Sequence of chain 1.A:
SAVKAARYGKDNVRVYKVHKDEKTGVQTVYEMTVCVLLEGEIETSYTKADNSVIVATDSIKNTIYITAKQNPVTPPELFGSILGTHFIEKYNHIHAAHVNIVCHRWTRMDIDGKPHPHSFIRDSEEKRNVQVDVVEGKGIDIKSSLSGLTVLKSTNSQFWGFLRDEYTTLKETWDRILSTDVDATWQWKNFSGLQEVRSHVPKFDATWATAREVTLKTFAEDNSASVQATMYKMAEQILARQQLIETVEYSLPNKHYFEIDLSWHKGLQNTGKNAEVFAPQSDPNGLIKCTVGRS

This small molecule binds to this protein.
Small molecule (SMILES): O=c1[nH]c(=O)c2nn[nH]c2[nH]1

Binding-site contacts:
Ligand atom N8 contacts residue THR58 of chain 2.A at 3.1 Å (h-bond).
Ligand atom N3 contacts residue PHE160 of chain 1.A at 3.7 Å.
Ligand atom N9 contacts residue PHE160 of chain 1.A at 3.5 Å.
Ligand atom C6 contacts residue PHE160 of chain 1.A at 3.4 Å (hydrophobic).
Ligand atom N1 contacts residue PHE160 of chain 1.A at 3.5 Å.
Ligand atom C5 contacts residue THR58 of chain 2.A at 3.7 Å.
Ligand atom C2 contacts residue VAL228 of chain 1.A at 4.0 Å (hydrophobic).
Ligand atom O6 contacts residue ILE55 of chain 2.A at 3.4 Å.
Ligand atom N3 contacts residue ARG177 of chain 1.A at 3.2 Å (salt-bridge).
Ligand atom N8 contacts residue ALA57 of chain 2.A at 3.8 Å.
Ligand atom O2 contacts residue GLN229 of chain 1.A at 3.8 Å.
Ligand atom O6 contacts residue THR58 of chain 2.A at 3.9 Å.
Ligand atom C5 contacts residue PHE160 of chain 1.A at 3.3 Å (hydrophobic).
Ligand atom O2 contacts residue ARG177 of chain 1.A at 2.8 Å (salt-bridge).
Ligand atom N8 contacts residue ASP59 of chain 2.A at 3.7 Å.
Ligand atom N7 contacts residue PHE160 of chain 1.A at 3.6 Å.
Ligand atom N7 contacts residue ALA57 of chain 2.A at 3.5 Å.
Ligand atom O6 contacts residue PHE160 of chain 1.A at 3.8 Å.
Ligand atom C2 contacts residue PHE160 of chain 1.A at 3.7 Å (hydrophobic).
Ligand atom N8 contacts residue PHE160 of chain 1.A at 3.6 Å.
Ligand atom O2 contacts residue VAL228 of chain 1.A at 2.9 Å (h-bond).
Ligand atom O2 contacts residue ASN255 of chain 1.A at 3.9 Å.
Ligand atom C4 contacts residue THR58 of chain 2.A at 4.1 Å.
Ligand atom C4 contacts residue PHE160 of chain 1.A at 3.4 Å (hydrophobic).
Ligand atom C2 contacts residue ARG177 of chain 1.A at 3.5 Å.
Ligand atom N7 contacts residue THR58 of chain 2.A at 2.7 Å (h-bond).
Ligand atom O6 contacts residue TYR9 of chain 2.A at 4.1 Å.
Ligand atom C2 contacts residue ASN255 of chain 1.A at 3.8 Å.
Ligand atom O6 contacts residue GLN229 of chain 1.A at 3.0 Å (h-bond).
Ligand atom O2 contacts residue PHE160 of chain 1.A at 3.9 Å.
Ligand atom N9 contacts residue LEU171 of chain 1.A at 3.9 Å.
Ligand atom N9 contacts residue THR58 of chain 2.A at 3.7 Å.
Ligand atom N8 contacts residue LEU171 of chain 1.A at 3.7 Å.
Ligand atom O2 contacts residue SER227 of chain 1.A at 3.6 Å.
Ligand atom C4 contacts residue ARG177 of chain 1.A at 3.9 Å.
Ligand atom N1 contacts residue GLN229 of chain 1.A at 3.0 Å (h-bond).
Ligand atom N3 contacts residue ASN255 of chain 1.A at 3.3 Å (h-bond).
Ligand atom C4 contacts residue ASN255 of chain 1.A at 4.0 Å.
Ligand atom C2 contacts residue GLN229 of chain 1.A at 3.9 Å.
Ligand atom C6 contacts residue GLN229 of chain 1.A at 3.7 Å.

Sequence of chain 2.A:
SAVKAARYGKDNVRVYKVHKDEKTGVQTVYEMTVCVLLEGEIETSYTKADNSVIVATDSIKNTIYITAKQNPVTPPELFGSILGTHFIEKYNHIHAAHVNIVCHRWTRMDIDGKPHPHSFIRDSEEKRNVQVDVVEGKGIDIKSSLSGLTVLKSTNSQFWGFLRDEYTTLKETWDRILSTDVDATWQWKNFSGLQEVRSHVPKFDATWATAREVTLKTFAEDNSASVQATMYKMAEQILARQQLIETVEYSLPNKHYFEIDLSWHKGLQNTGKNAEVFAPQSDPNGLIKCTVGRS